Sequence of chain 1.Z:
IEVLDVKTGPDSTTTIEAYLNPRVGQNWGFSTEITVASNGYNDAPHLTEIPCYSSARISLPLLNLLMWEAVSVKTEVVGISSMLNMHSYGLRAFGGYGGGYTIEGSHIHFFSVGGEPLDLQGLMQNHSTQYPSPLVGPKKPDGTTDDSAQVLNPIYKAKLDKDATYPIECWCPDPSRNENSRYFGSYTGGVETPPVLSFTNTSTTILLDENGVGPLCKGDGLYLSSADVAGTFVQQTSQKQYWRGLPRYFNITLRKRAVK

Sequence of chain 1.AA:
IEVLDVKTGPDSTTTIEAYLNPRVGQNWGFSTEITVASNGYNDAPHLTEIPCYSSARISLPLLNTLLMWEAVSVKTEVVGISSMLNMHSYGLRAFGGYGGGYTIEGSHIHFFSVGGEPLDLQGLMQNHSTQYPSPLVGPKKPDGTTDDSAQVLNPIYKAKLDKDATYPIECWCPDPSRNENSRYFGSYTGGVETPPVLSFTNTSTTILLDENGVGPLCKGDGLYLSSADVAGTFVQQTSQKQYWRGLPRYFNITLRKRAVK

Binding-site contacts:
Ligand atom C11 contacts residue PRO51 of chain 1.AA at 3.9 Å (hydrophobic).
Ligand atom O10 contacts residue ALA43 of chain 1.AA at 3.3 Å.
Ligand atom O4 contacts residue ALA50 of chain 1.AA at 2.7 Å (h-bond).
Ligand atom C7 contacts residue VAL42 of chain 1.AA at 3.4 Å (hydrophobic).
Ligand atom C8 contacts residue VAL42 of chain 1.AA at 4.0 Å (hydrophobic).
Ligand atom O8 contacts residue THR41 of chain 1.AA at 3.4 Å.
Ligand atom O7 contacts residue VAL42 of chain 1.AA at 2.9 Å (h-bond).
Ligand atom C10 contacts residue ALA43 of chain 1.AA at 3.6 Å (hydrophobic).
Ligand atom C11 contacts residue ASP49 of chain 1.AA at 3.7 Å.
Ligand atom N5 contacts residue THR41 of chain 1.AA at 3.1 Å (h-bond).
Ligand atom O7 contacts residue SER44 of chain 1.AA at 4.1 Å.
Ligand atom O8 contacts residue ARG105 of chain 1.Z at 4.2 Å.
Ligand atom O9 contacts residue ARG105 of chain 1.Z at 2.7 Å (salt-bridge).
Ligand atom C11 contacts residue ALA50 of chain 1.AA at 3.8 Å (hydrophobic).
Ligand atom C7 contacts residue THR41 of chain 1.AA at 3.9 Å.
Ligand atom O8 contacts residue VAL42 of chain 1.AA at 3.9 Å.
Ligand atom C1 contacts residue HIS52 of chain 1.AA at 3.7 Å.
Ligand atom O9 contacts residue VAL42 of chain 1.AA at 2.8 Å (h-bond).
Ligand atom C11 contacts residue HIS100 of chain 1.Z at 4.0 Å.
Ligand atom O1A contacts residue HIS52 of chain 1.AA at 2.8 Å (h-bond).
Ligand atom C4 contacts residue HIS52 of chain 1.AA at 4.2 Å.
Ligand atom O10 contacts residue ASP49 of chain 1.AA at 4.0 Å.
Ligand atom O7 contacts residue ALA43 of chain 1.AA at 3.8 Å.
Ligand atom N5 contacts residue ALA50 of chain 1.AA at 3.9 Å.
Ligand atom C10 contacts residue PRO51 of chain 1.AA at 4.2 Å (hydrophobic).
Ligand atom C11 contacts residue ALA43 of chain 1.AA at 3.3 Å (hydrophobic).
Ligand atom C9 contacts residue VAL42 of chain 1.AA at 3.8 Å (hydrophobic).
Ligand atom C10 contacts residue ALA50 of chain 1.AA at 3.6 Å (hydrophobic).
Ligand atom N5 contacts residue ALA43 of chain 1.AA at 4.0 Å.
Ligand atom O1B contacts residue HIS52 of chain 1.AA at 4.2 Å.
Ligand atom C11 contacts residue THR41 of chain 1.AA at 3.4 Å.
Ligand atom C8 contacts residue THR41 of chain 1.AA at 4.2 Å.
Ligand atom C10 contacts residue THR41 of chain 1.AA at 3.8 Å.
Ligand atom O10 contacts residue ALA50 of chain 1.AA at 3.0 Å (h-bond).
Ligand atom O10 contacts residue ASN48 of chain 1.AA at 3.1 Å (h-bond).
Ligand atom C4 contacts residue ALA50 of chain 1.AA at 3.7 Å (hydrophobic).
Ligand atom C9 contacts residue ARG105 of chain 1.Z at 3.9 Å.
Ligand atom C6 contacts residue THR41 of chain 1.AA at 4.0 Å.
Ligand atom C11 contacts residue VAL42 of chain 1.AA at 4.0 Å (hydrophobic).
Ligand atom C5 contacts residue THR41 of chain 1.AA at 4.0 Å.

This small molecule binds to this protein.
Small molecule (SMILES): CC(=O)N[C@H]1[C@H]([C@H](O)[C@H](O)CO)O[C@@](O)(C(=O)O)C[C@@H]1O